Sequence of chain 1.I:
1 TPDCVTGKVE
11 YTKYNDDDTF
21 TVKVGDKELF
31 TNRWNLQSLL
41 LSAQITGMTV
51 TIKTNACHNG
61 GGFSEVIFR

Sequence of chain 1.J:
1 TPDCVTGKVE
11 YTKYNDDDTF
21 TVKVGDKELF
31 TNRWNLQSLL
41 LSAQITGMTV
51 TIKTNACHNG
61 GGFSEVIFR

Binding-site contacts:
Ligand atom C4 contacts residue ASP18 of chain 1.J at 3.5 Å.
Ligand atom C3 contacts residue TRP34 of chain 1.I at 3.7 Å (hydrophobic).
Ligand atom C4 contacts residue TRP34 of chain 1.I at 3.7 Å (hydrophobic).
Ligand atom O3 contacts residue TRP34 of chain 1.I at 4.1 Å.
Ligand atom C5 contacts residue TRP34 of chain 1.J at 4.2 Å (hydrophobic).
Ligand atom O6 contacts residue ASP18 of chain 1.J at 4.0 Å.
Ligand atom O6 contacts residue TYR14 of chain 1.J at 3.6 Å.
Ligand atom C6 contacts residue TRP34 of chain 1.J at 4.0 Å (hydrophobic).
Ligand atom C3 contacts residue ASP18 of chain 1.J at 4.2 Å.
Ligand atom C5 contacts residue TRP34 of chain 1.I at 4.2 Å (hydrophobic).
Ligand atom O6 contacts residue ARG33 of chain 1.I at 3.7 Å.
Ligand atom C4 contacts residue TRP34 of chain 1.J at 4.1 Å (hydrophobic).
Ligand atom O5 contacts residue TRP34 of chain 1.I at 3.2 Å (h-bond).
Ligand atom O5 contacts residue ASN32 of chain 1.I at 3.9 Å.
Ligand atom O6 contacts residue TRP34 of chain 1.I at 4.1 Å.
Ligand atom C5 contacts residue TRP34 of chain 1.I at 3.7 Å (hydrophobic).
Ligand atom C2 contacts residue ASN32 of chain 1.I at 4.2 Å.
Ligand atom C1 contacts residue ASN32 of chain 1.I at 3.7 Å.
Ligand atom C6 contacts residue TRP34 of chain 1.I at 3.8 Å (hydrophobic).
Ligand atom O4 contacts residue ARG33 of chain 1.I at 3.1 Å.
Ligand atom C6 contacts residue TRP34 of chain 1.I at 4.1 Å (hydrophobic).
Ligand atom O5 contacts residue ARG33 of chain 1.I at 3.9 Å.
Ligand atom C4 contacts residue ARG33 of chain 1.I at 4.5 Å.
Ligand atom O4 contacts residue ASP18 of chain 1.J at 3.1 Å (salt-bridge).
Ligand atom O6 contacts residue ASN35 of chain 1.I at 3.1 Å (h-bond).
Ligand atom O6 contacts residue TRP34 of chain 1.I at 3.4 Å (h-bond).
Ligand atom C6 contacts residue ASN35 of chain 1.I at 3.6 Å.
Ligand atom C1 contacts residue TRP34 of chain 1.I at 4.2 Å (hydrophobic).
Ligand atom O3 contacts residue ASP18 of chain 1.J at 3.6 Å (salt-bridge).

This protein binds this small molecule.
Small molecule (SMILES): OC[C@H]1O[C@H](O[C@@H]2[C@H](O)[C@@H](O)[C@H](O)O[C@@H]2CO)[C@H](O)[C@@H](O)[C@H]1O